The protein below binds the small molecule below.
Small molecule (SMILES): CC(=O)N[C@@H]1[C@@H](O)[C@H](O)[C@@H](CO)O[C@H]1O

Binding-site contacts:
Ligand atom C8 contacts residue GLU1072 of chain 1.A at 3.7 Å.
Ligand atom C1 contacts residue ASN1074 of chain 1.A at 1.4 Å.
Ligand atom C3 contacts residue ALA706 of chain 1.A at 4.5 Å (hydrophobic).
Ligand atom O7 contacts residue ASN1074 of chain 1.A at 3.4 Å (h-bond).
Ligand atom C4 contacts residue ASN1074 of chain 1.A at 4.2 Å.
Ligand atom C5 contacts residue ALA706 of chain 1.A at 3.9 Å (hydrophobic).
Ligand atom C1 contacts residue GLN895 of chain 1.B at 4.4 Å.
Ligand atom C5 contacts residue ASN1074 of chain 1.A at 3.7 Å.
Ligand atom C1 contacts residue ALA706 of chain 1.A at 4.4 Å (hydrophobic).
Ligand atom C2 contacts residue ASN1074 of chain 1.A at 2.5 Å.
Ligand atom C8 contacts residue ASN1074 of chain 1.A at 4.2 Å.
Ligand atom C7 contacts residue ASN1074 of chain 1.A at 3.4 Å.
Ligand atom O5 contacts residue ASN1074 of chain 1.A at 2.3 Å (h-bond).
Ligand atom O5 contacts residue ALA706 of chain 1.A at 4.4 Å.
Ligand atom N2 contacts residue ASN1074 of chain 1.A at 3.0 Å (h-bond).
Ligand atom C3 contacts residue ASN1074 of chain 1.A at 3.8 Å.

Sequence of chain 1.A:
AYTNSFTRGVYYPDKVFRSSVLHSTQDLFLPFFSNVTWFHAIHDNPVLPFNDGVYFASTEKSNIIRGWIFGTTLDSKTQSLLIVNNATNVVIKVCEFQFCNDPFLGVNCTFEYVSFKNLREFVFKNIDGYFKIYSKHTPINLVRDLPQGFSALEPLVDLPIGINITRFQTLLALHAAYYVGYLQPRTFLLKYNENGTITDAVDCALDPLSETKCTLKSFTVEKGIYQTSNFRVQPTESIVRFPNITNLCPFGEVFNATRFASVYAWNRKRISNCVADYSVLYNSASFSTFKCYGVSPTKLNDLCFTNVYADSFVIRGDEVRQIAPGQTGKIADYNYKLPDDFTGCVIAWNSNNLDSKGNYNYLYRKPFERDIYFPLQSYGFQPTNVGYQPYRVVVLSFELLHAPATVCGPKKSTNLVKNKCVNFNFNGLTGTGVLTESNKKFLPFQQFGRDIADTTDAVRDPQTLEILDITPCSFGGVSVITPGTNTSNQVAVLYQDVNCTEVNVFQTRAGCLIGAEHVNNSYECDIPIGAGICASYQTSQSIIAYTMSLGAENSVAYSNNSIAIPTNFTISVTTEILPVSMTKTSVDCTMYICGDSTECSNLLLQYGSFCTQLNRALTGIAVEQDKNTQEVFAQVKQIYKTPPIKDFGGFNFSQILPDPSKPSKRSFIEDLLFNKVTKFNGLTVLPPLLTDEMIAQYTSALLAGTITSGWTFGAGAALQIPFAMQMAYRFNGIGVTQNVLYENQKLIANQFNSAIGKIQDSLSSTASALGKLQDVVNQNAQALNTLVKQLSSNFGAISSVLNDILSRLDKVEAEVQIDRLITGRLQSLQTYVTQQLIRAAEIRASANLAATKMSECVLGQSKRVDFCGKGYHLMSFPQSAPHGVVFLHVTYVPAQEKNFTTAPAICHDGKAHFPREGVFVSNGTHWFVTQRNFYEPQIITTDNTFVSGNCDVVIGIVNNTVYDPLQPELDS

Sequence of chain 1.B:
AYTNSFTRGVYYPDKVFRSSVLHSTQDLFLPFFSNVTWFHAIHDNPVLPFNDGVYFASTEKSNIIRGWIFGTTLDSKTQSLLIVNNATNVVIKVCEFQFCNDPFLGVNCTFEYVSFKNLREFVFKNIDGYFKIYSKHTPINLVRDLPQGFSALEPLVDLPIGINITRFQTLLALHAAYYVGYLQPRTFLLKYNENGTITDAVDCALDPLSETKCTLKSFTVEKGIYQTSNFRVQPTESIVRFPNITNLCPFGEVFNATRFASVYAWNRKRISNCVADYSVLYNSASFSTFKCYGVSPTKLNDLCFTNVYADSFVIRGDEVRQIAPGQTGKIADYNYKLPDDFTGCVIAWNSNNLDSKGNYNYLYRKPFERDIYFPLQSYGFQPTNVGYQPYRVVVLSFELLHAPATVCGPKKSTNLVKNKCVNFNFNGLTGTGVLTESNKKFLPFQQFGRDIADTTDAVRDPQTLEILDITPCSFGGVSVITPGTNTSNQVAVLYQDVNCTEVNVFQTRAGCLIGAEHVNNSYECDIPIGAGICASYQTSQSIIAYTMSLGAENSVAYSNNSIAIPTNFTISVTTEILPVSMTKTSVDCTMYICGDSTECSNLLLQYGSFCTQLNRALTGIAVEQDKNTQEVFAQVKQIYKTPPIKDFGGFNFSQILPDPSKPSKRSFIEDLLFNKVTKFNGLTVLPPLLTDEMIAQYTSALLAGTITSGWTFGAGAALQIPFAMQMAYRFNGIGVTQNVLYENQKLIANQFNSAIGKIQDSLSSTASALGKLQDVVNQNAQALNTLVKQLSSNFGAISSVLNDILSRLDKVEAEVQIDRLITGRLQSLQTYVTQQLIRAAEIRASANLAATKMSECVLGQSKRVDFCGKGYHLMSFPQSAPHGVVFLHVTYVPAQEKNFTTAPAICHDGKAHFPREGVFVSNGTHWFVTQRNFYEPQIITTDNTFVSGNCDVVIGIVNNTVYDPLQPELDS